This small molecule binds to this protein.
Small molecule (SMILES): O=c1[nH]c(=O)c2nn[nH]c2[nH]1

Sequence of chain 2.A:
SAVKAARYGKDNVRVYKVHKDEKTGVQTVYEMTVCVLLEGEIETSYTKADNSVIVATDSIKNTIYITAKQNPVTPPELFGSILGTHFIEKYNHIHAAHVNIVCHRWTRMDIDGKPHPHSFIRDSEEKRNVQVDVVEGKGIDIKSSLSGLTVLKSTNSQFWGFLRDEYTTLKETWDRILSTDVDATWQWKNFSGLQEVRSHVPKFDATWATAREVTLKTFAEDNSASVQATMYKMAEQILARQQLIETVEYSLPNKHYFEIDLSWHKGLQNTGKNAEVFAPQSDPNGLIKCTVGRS

Binding-site contacts:
Ligand atom O6 contacts residue PHE160 of chain 1.A at 4.0 Å.
Ligand atom O6 contacts residue ILE55 of chain 2.A at 3.5 Å.
Ligand atom C6 contacts residue PHE160 of chain 1.A at 3.5 Å (hydrophobic).
Ligand atom O6 contacts residue ILE289 of chain 1.A at 4.1 Å.
Ligand atom C2 contacts residue PHE160 of chain 1.A at 3.7 Å (hydrophobic).
Ligand atom C5 contacts residue THR58 of chain 2.A at 4.0 Å.
Ligand atom C2 contacts residue ASN255 of chain 1.A at 3.8 Å.
Ligand atom C2 contacts residue VAL228 of chain 1.A at 3.9 Å (hydrophobic).
Ligand atom C4 contacts residue ARG177 of chain 1.A at 3.8 Å.
Ligand atom N8 contacts residue PHE160 of chain 1.A at 3.6 Å.
Ligand atom N7 contacts residue ALA57 of chain 2.A at 3.5 Å.
Ligand atom N1 contacts residue GLN229 of chain 1.A at 2.9 Å (h-bond).
Ligand atom O2 contacts residue ARG177 of chain 1.A at 2.8 Å (salt-bridge).
Ligand atom C2 contacts residue ARG177 of chain 1.A at 3.6 Å.
Ligand atom N8 contacts residue ASP59 of chain 2.A at 3.9 Å.
Ligand atom O6 contacts residue TYR9 of chain 2.A at 3.9 Å.
Ligand atom N7 contacts residue PHE160 of chain 1.A at 3.7 Å.
Ligand atom N7 contacts residue THR58 of chain 2.A at 2.8 Å (h-bond).
Ligand atom C6 contacts residue GLN229 of chain 1.A at 3.7 Å.
Ligand atom O2 contacts residue ASN255 of chain 1.A at 4.1 Å.
Ligand atom N3 contacts residue PHE160 of chain 1.A at 3.7 Å.
Ligand atom O2 contacts residue VAL228 of chain 1.A at 2.8 Å (h-bond).
Ligand atom N3 contacts residue ARG177 of chain 1.A at 3.0 Å (salt-bridge).
Ligand atom N8 contacts residue THR58 of chain 2.A at 3.3 Å (h-bond).
Ligand atom N8 contacts residue LEU171 of chain 1.A at 3.7 Å.
Ligand atom N9 contacts residue PHE160 of chain 1.A at 3.5 Å.
Ligand atom N8 contacts residue ALA57 of chain 2.A at 3.8 Å.
Ligand atom O2 contacts residue GLN229 of chain 1.A at 3.8 Å.
Ligand atom N3 contacts residue ASN255 of chain 1.A at 3.3 Å (h-bond).
Ligand atom O6 contacts residue THR58 of chain 2.A at 3.9 Å.
Ligand atom O2 contacts residue PHE160 of chain 1.A at 3.9 Å.
Ligand atom C5 contacts residue PHE160 of chain 1.A at 3.4 Å (hydrophobic).
Ligand atom N9 contacts residue LEU171 of chain 1.A at 3.9 Å.
Ligand atom O6 contacts residue GLN229 of chain 1.A at 2.8 Å (h-bond).
Ligand atom O2 contacts residue SER227 of chain 1.A at 3.5 Å.
Ligand atom C2 contacts residue GLN229 of chain 1.A at 3.9 Å.
Ligand atom N1 contacts residue PHE160 of chain 1.A at 3.6 Å.
Ligand atom C4 contacts residue ASN255 of chain 1.A at 3.8 Å.
Ligand atom N9 contacts residue ARG177 of chain 1.A at 3.9 Å.
Ligand atom C4 contacts residue PHE160 of chain 1.A at 3.4 Å (hydrophobic).

Sequence of chain 1.A:
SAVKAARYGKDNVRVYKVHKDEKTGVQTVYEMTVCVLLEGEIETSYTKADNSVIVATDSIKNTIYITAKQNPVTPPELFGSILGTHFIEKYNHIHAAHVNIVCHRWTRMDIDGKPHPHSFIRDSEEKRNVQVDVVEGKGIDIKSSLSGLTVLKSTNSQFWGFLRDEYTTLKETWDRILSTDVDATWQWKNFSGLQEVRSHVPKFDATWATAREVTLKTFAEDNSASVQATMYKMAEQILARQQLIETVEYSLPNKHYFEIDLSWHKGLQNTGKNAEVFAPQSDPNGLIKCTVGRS